The protein below binds the small molecule below.
Small molecule (SMILES): CC(=O)N[C@@H]1[C@@H](O)[C@H](O)[C@@H](CO)O[C@H]1O

Sequence of chain 1.A:
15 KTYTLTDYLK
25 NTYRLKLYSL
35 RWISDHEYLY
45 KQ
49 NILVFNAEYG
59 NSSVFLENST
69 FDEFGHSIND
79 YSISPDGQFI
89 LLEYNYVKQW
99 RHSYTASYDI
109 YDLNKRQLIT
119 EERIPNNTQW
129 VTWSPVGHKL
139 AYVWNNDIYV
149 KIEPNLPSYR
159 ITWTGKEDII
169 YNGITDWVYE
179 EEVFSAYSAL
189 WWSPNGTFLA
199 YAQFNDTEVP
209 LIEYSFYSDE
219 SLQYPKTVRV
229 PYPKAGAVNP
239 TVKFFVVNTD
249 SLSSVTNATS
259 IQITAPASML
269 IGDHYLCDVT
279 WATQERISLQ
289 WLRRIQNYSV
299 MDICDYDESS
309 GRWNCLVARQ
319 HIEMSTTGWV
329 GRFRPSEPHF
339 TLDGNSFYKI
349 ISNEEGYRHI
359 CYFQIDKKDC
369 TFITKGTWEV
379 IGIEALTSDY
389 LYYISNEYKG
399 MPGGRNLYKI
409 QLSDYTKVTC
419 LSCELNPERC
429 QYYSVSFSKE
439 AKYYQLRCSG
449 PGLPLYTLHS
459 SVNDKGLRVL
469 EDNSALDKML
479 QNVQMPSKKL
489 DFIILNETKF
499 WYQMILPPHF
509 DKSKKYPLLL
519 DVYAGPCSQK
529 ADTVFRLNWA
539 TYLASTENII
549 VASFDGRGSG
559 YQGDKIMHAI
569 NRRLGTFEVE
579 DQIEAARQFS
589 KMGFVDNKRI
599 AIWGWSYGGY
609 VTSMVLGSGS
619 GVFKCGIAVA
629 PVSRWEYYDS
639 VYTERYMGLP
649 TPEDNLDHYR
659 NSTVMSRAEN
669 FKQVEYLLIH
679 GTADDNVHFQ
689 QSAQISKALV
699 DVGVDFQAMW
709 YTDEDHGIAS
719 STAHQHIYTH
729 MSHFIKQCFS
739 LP

Binding-site contacts:
Ligand atom O7 contacts residue SER61 of chain 1.A at 2.9 Å (h-bond).
Ligand atom C8 contacts residue VAL52 of chain 1.A at 3.4 Å (hydrophobic).
Ligand atom C2 contacts residue ASN59 of chain 1.A at 2.4 Å.
Ligand atom C5 contacts residue ASN59 of chain 1.A at 3.7 Å.
Ligand atom C7 contacts residue VAL52 of chain 1.A at 4.0 Å (hydrophobic).
Ligand atom C8 contacts residue GLU41 of chain 1.A at 4.5 Å.
Ligand atom O7 contacts residue VAL52 of chain 1.A at 4.2 Å.
Ligand atom C1 contacts residue ASN59 of chain 1.A at 1.4 Å.
Ligand atom O7 contacts residue SER60 of chain 1.A at 3.5 Å.
Ligand atom C4 contacts residue ASN59 of chain 1.A at 4.3 Å.
Ligand atom C7 contacts residue SER61 of chain 1.A at 3.6 Å.
Ligand atom O7 contacts residue ASN59 of chain 1.A at 3.4 Å (h-bond).
Ligand atom C8 contacts residue SER61 of chain 1.A at 3.2 Å.
Ligand atom N2 contacts residue ASN59 of chain 1.A at 2.8 Å (h-bond).
Ligand atom N2 contacts residue ASN54 of chain 1.A at 4.2 Å.
Ligand atom C1 contacts residue TYR57 of chain 1.A at 4.3 Å (hydrophobic).
Ligand atom C7 contacts residue ASN59 of chain 1.A at 3.5 Å.
Ligand atom C3 contacts residue ASN59 of chain 1.A at 3.8 Å.
Ligand atom O5 contacts residue ASN59 of chain 1.A at 2.4 Å (h-bond).
Ligand atom C7 contacts residue SER60 of chain 1.A at 4.3 Å.
Ligand atom C8 contacts residue ASN59 of chain 1.A at 4.3 Å.